Sequence of chain 45.B:
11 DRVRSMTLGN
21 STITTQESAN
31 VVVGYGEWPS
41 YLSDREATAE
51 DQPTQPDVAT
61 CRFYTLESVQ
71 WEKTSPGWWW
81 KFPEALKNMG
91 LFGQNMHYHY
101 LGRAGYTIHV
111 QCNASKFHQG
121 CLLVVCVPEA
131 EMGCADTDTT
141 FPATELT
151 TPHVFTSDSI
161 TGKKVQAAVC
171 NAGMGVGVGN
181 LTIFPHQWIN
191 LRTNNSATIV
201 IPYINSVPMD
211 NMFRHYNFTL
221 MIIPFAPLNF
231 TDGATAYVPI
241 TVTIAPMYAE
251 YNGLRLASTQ

Sequence of chain 45.D:
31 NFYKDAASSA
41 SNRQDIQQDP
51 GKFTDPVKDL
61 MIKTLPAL

Binding-site contacts:
Ligand atom N1 contacts residue TRP38 of chain 45.B at 4.1 Å.
Ligand atom O6 contacts residue TRP38 of chain 45.B at 3.7 Å.
Ligand atom O6 contacts residue LYS58 of chain 45.D at 4.2 Å.
Ligand atom N9 contacts residue TRP38 of chain 45.B at 4.4 Å.
Ligand atom N1 contacts residue LYS58 of chain 45.D at 4.0 Å.
Ligand atom N3 contacts residue TRP38 of chain 45.B at 4.3 Å.
Ligand atom C5 contacts residue TRP38 of chain 45.B at 3.9 Å (hydrophobic).
Ligand atom N7 contacts residue TRP38 of chain 45.B at 3.7 Å.
Ligand atom C2 contacts residue TRP38 of chain 45.B at 4.2 Å (hydrophobic).
Ligand atom C4 contacts residue TRP38 of chain 45.B at 4.1 Å (hydrophobic).
Ligand atom C8 contacts residue TRP38 of chain 45.B at 4.1 Å (hydrophobic).
Ligand atom C6 contacts residue TRP38 of chain 45.B at 3.9 Å (hydrophobic).

A protein and the small-molecule ligand that binds it are described below.
Small molecule (SMILES): Nc1nc2[nH]cnc2c(=O)[nH]1